Binding-site contacts:
Ligand atom C1 contacts residue GLY78 of chain 54.A at 3.7 Å.
Ligand atom C3 contacts residue VAL296 of chain 54.A at 3.7 Å (hydrophobic).
Ligand atom C1 contacts residue TYR72 of chain 54.A at 4.1 Å (hydrophobic).
Ligand atom C4 contacts residue HIS298 of chain 54.A at 3.2 Å.
Ligand atom C5 contacts residue ASN93 of chain 54.A at 3.6 Å.
Ligand atom O3 contacts residue GLY78 of chain 54.A at 3.3 Å.
Ligand atom O1B contacts residue SER89 of chain 54.A at 3.1 Å (h-bond).
Ligand atom O1B contacts residue ARG77 of chain 54.A at 2.9 Å (salt-bridge).
Ligand atom C1 contacts residue LYS186 of chain 54.A at 3.9 Å.
Ligand atom O1A contacts residue SER89 of chain 54.A at 3.1 Å (h-bond).
Ligand atom C1 contacts residue ARG77 of chain 54.A at 3.6 Å.
Ligand atom N5 contacts residue TYR72 of chain 54.A at 3.4 Å (h-bond).
Ligand atom O1A contacts residue TYR72 of chain 54.A at 3.5 Å.
Ligand atom C4 contacts residue ASN93 of chain 54.A at 4.2 Å.
Ligand atom C11 contacts residue ASP85 of chain 54.B at 4.0 Å.
Ligand atom O4 contacts residue THR291 of chain 54.A at 3.5 Å.
Ligand atom C3 contacts residue GLY78 of chain 54.A at 3.6 Å.
Ligand atom C4 contacts residue GLY78 of chain 54.A at 3.4 Å.
Ligand atom O1A contacts residue GLY78 of chain 54.A at 3.2 Å (h-bond).
Ligand atom O1A contacts residue LYS186 of chain 54.A at 2.8 Å (salt-bridge).
Ligand atom O8 contacts residue TYR72 of chain 54.A at 4.3 Å.
Ligand atom O4 contacts residue ASN80 of chain 54.A at 4.3 Å.
Ligand atom C1 contacts residue SER89 of chain 54.A at 3.5 Å.
Ligand atom O8 contacts residue ARG77 of chain 54.A at 3.2 Å (salt-bridge).
Ligand atom C5 contacts residue TYR72 of chain 54.A at 3.9 Å (hydrophobic).
Ligand atom C6 contacts residue TYR72 of chain 54.A at 4.0 Å (hydrophobic).
Ligand atom O4 contacts residue HIS298 of chain 54.A at 2.7 Å (h-bond).
Ligand atom C3 contacts residue GLY78 of chain 54.A at 4.0 Å.
Ligand atom O4 contacts residue VAL296 of chain 54.A at 3.9 Å.
Ligand atom C6 contacts residue ASN93 of chain 54.A at 3.0 Å.
Ligand atom O6 contacts residue ASN93 of chain 54.A at 3.0 Å (h-bond).
Ligand atom C4 contacts residue TYR72 of chain 54.A at 3.8 Å (hydrophobic).
Ligand atom C2 contacts residue GLY78 of chain 54.A at 3.9 Å.
Ligand atom C3 contacts residue HIS298 of chain 54.A at 3.6 Å.
Ligand atom O1A contacts residue ARG77 of chain 54.A at 3.2 Å (salt-bridge).
Ligand atom O10 contacts residue THR291 of chain 54.A at 4.3 Å.
Ligand atom O1B contacts residue TYR72 of chain 54.A at 4.1 Å.
Ligand atom O4 contacts residue ILE79 of chain 54.A at 4.0 Å.
Ligand atom O1A contacts residue HIS298 of chain 54.A at 3.9 Å.
Ligand atom O4 contacts residue GLY78 of chain 54.A at 3.1 Å.

A small-molecule ligand and the protein it binds are described below.
Small molecule (SMILES): CC(=O)N[C@@H]1[C@@H](O[C@@H]2O[C@H](CO)[C@H](O)[C@H](O[C@]3(C(=O)O)C[C@H](O)[C@@H](NC(C)=O)[C@H]([C@H](O)[C@H](O)CO)O3)[C@H]2O)[C@H](O)[C@@H](CO[C@]2(C(=O)O)C[C@H](O)[C@@H](NC(C)=O)[C@H]([C@H](O)[C@H](O)CO)O2)O[C@H]1O

Sequence of chain 54.B:
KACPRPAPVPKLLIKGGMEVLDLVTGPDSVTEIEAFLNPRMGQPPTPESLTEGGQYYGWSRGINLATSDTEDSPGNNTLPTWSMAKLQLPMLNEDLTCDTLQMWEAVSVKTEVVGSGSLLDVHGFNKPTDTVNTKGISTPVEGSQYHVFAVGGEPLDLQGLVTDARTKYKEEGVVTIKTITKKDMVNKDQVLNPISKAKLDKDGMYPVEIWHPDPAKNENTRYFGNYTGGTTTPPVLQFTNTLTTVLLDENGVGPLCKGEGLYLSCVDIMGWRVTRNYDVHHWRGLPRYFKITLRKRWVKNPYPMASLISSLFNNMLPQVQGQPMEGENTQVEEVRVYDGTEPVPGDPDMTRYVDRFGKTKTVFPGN

Sequence of chain 54.A:
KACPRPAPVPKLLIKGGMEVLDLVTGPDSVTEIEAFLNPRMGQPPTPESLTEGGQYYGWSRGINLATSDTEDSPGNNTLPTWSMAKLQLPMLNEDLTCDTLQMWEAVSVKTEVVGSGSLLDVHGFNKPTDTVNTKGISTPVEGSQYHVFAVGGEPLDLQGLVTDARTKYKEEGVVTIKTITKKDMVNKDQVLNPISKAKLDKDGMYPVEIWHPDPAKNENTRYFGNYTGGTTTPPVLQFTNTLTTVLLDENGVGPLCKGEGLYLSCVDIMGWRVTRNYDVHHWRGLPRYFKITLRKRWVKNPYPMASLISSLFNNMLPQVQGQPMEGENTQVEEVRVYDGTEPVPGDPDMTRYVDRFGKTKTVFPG